Sequence of chain 1.B:
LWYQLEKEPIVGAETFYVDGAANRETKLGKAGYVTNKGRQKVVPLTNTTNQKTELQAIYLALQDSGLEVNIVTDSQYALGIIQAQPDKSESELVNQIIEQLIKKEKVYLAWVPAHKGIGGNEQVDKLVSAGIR

Binding-site contacts:
Ligand atom O4 contacts residue MN1 of chain 1.G at 3.9 Å.
Ligand atom C2 contacts residue MN1 of chain 1.G at 3.1 Å.
Ligand atom C3 contacts residue ALA114 of chain 1.B at 4.1 Å (hydrophobic).
Ligand atom C2 contacts residue GLU54 of chain 1.B at 4.1 Å.
Ligand atom O4 contacts residue GLU54 of chain 1.B at 3.4 Å (salt-bridge).
Ligand atom O3 contacts residue MN1 of chain 1.G at 2.5 Å.
Ligand atom C2 contacts residue ALA114 of chain 1.B at 4.0 Å (hydrophobic).
Ligand atom O3 contacts residue ASP74 of chain 1.B at 2.9 Å (salt-bridge).
Ligand atom O2 contacts residue MN1 of chain 1.F at 2.2 Å.
Ligand atom C2 contacts residue ASP74 of chain 1.B at 3.8 Å.
Ligand atom C6 contacts residue HIS115 of chain 1.B at 4.2 Å.
Ligand atom C4 contacts residue MN1 of chain 1.G at 4.2 Å.
Ligand atom C3 contacts residue GLU54 of chain 1.B at 4.2 Å.
Ligand atom C5 contacts residue ALA114 of chain 1.B at 4.1 Å (hydrophobic).
Ligand atom C3 contacts residue ASP74 of chain 1.B at 3.8 Å.
Ligand atom C7 contacts residue GLU54 of chain 1.B at 3.6 Å.
Ligand atom C1 contacts residue ALA114 of chain 1.B at 4.0 Å (hydrophobic).
Ligand atom C4 contacts residue HIS115 of chain 1.B at 3.2 Å.
Ligand atom O1 contacts residue GLY20 of chain 1.B at 3.9 Å.
Ligand atom C4 contacts residue MN1 of chain 1.F at 2.9 Å.
Ligand atom C5 contacts residue HIS115 of chain 1.B at 3.2 Å.
Ligand atom O3 contacts residue GLU54 of chain 1.B at 3.1 Å (salt-bridge).
Ligand atom C2 contacts residue MN1 of chain 1.F at 4.2 Å.
Ligand atom O4 contacts residue SER75 of chain 1.B at 3.3 Å.
Ligand atom O1 contacts residue ASP19 of chain 1.B at 3.0 Å (salt-bridge).
Ligand atom C4 contacts residue ALA114 of chain 1.B at 4.1 Å (hydrophobic).
Ligand atom C3 contacts residue MN1 of chain 1.F at 2.9 Å.
Ligand atom C8 contacts residue ASP74 of chain 1.B at 4.1 Å.
Ligand atom O2 contacts residue HIS115 of chain 1.B at 2.6 Å (h-bond).
Ligand atom C7 contacts residue MN1 of chain 1.G at 3.6 Å.
Ligand atom O1 contacts residue MN1 of chain 1.F at 2.1 Å.
Ligand atom C3 contacts residue MN1 of chain 1.G at 2.9 Å.
Ligand atom O1 contacts residue ASP74 of chain 1.B at 3.2 Å (salt-bridge).
Ligand atom O1 contacts residue MN1 of chain 1.G at 2.0 Å.
Ligand atom C4 contacts residue ASP125 of chain 1.B at 4.1 Å.
Ligand atom O2 contacts residue ASP125 of chain 1.B at 2.9 Å (salt-bridge).
Ligand atom O1 contacts residue GLU54 of chain 1.B at 3.4 Å (salt-bridge).
Ligand atom C6 contacts residue ALA114 of chain 1.B at 4.0 Å (hydrophobic).
Ligand atom C7 contacts residue ASP74 of chain 1.B at 3.3 Å.
Ligand atom O4 contacts residue ASP74 of chain 1.B at 3.2 Å (salt-bridge).

A protein and the small-molecule ligand that binds it are described below.
Small molecule (SMILES): O=C(O)Cc1cc(=O)oc2c(O)c(O)ccc12